Binding-site contacts:
Ligand atom C3 contacts residue ASN1138 of chain 1.B at 3.8 Å.
Ligand atom C5 contacts residue ASN1138 of chain 1.B at 3.7 Å.
Ligand atom C2 contacts residue ASN1138 of chain 1.B at 2.4 Å.
Ligand atom O7 contacts residue ASN1138 of chain 1.B at 3.0 Å (h-bond).
Ligand atom C7 contacts residue ASN1138 of chain 1.B at 3.1 Å.
Ligand atom O5 contacts residue ASN1138 of chain 1.B at 2.4 Å (h-bond).
Ligand atom N2 contacts residue ASN1138 of chain 1.B at 2.9 Å (h-bond).
Ligand atom C4 contacts residue ASN1138 of chain 1.B at 4.2 Å.
Ligand atom C8 contacts residue ASN1138 of chain 1.B at 4.3 Å.
Ligand atom C1 contacts residue ASN1138 of chain 1.B at 1.4 Å.

Sequence of chain 1.B:
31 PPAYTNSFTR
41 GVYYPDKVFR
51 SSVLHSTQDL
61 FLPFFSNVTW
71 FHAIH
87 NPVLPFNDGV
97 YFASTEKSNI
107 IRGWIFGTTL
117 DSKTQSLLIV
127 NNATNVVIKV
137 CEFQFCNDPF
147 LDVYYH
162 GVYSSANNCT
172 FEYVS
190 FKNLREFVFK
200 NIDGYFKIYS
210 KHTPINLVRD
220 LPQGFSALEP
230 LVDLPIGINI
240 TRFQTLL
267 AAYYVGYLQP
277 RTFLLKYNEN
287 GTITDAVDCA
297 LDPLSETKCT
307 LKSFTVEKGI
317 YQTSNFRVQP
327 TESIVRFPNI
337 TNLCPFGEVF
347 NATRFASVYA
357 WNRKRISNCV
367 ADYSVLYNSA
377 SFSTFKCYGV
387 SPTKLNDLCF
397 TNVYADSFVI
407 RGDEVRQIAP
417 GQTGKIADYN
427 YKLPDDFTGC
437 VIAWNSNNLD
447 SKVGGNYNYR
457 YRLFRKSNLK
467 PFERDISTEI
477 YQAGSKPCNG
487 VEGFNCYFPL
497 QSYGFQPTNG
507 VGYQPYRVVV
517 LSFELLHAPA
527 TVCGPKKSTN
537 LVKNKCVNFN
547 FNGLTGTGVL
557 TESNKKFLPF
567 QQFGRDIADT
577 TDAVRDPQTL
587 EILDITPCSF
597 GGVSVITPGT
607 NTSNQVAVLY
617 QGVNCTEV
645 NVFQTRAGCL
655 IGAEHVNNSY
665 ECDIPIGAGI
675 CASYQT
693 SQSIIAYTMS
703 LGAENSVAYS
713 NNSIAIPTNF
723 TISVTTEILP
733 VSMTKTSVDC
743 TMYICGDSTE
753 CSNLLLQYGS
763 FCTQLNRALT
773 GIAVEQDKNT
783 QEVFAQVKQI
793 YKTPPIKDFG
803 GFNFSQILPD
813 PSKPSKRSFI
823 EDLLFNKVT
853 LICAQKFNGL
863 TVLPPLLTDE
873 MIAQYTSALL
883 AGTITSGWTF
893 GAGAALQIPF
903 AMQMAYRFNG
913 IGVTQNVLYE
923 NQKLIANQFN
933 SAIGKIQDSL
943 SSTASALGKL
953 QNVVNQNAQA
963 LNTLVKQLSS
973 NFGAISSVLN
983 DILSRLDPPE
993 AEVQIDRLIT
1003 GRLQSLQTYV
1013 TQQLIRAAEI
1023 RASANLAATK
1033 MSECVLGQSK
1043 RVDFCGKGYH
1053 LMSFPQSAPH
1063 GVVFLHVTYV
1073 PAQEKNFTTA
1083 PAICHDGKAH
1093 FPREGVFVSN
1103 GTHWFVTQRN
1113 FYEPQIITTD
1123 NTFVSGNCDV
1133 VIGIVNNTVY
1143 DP

This small molecule binds to this protein.
Small molecule (SMILES): CC(=O)N[C@@H]1[C@@H](O)[C@H](O)[C@@H](CO)O[C@H]1O